Sequence of chain 1.D:
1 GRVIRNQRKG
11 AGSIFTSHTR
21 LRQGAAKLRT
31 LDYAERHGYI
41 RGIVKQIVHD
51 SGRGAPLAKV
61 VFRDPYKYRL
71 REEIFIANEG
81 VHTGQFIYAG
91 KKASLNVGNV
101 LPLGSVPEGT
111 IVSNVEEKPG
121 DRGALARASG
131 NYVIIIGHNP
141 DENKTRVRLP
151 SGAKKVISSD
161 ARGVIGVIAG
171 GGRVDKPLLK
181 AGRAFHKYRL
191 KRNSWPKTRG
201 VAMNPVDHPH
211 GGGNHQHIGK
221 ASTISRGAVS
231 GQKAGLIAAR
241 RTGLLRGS

Binding-site contacts:
Ligand atom O34 contacts residue ASP175 of chain 1.D at 3.0 Å (salt-bridge).
Ligand atom C34 contacts residue VAL174 of chain 1.D at 4.3 Å (hydrophobic).
Ligand atom O34 contacts residue VAL174 of chain 1.D at 3.1 Å (h-bond).
Ligand atom C54 contacts residue VAL174 of chain 1.D at 4.0 Å (hydrophobic).
Ligand atom C34 contacts residue ASP175 of chain 1.D at 4.0 Å.
Ligand atom O54 contacts residue VAL174 of chain 1.D at 4.0 Å.

The small molecule below binds the protein below.
Small molecule (SMILES): NC[C@@H]1O[C@H](O[C@H]2[C@@H](O)[C@H](O[C@@H]3[C@@H](O)[C@H](N)C[C@H](N)[C@H]3O[C@H]3O[C@H](CO)[C@@H](O)[C@H](O)[C@H]3N)O[C@@H]2CO)[C@H](N)[C@@H](O)[C@@H]1O